A protein and the small-molecule ligand that binds it are described below.
Small molecule (SMILES): CCN1C[C@]2(COC(=O)c3ccccc3N3C(=O)C[C@H](C)C3=O)CC[C@H](OC)[C@@]34[C@@H]5C[C@H]6[C@H](OC)[C@@H]5[C@](O)(C[C@@H]6OC)[C@@](O)([C@@H](OC)[C@H]23)[C@@H]14

Sequence of chain 1.A:
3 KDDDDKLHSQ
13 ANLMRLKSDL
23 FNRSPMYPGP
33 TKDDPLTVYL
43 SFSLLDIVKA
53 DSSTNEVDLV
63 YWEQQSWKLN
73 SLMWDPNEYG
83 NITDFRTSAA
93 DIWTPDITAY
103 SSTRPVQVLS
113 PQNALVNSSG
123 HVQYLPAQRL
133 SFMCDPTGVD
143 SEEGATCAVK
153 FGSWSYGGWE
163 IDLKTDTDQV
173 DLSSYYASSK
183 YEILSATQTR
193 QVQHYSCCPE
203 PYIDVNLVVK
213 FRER

Binding-site contacts:
Ligand atom O19 contacts residue TRP156 of chain 1.A at 3.0 Å (h-bond).
Ligand atom C19 contacts residue TYR204 of chain 1.A at 3.7 Å (hydrophobic).
Ligand atom O11 contacts residue TYR102 of chain 1.A at 3.3 Å.
Ligand atom O8 contacts residue SER176 of chain 1.E at 3.2 Å (h-bond).
Ligand atom C8 contacts residue SER176 of chain 1.E at 3.8 Å.
Ligand atom C5 contacts residue LYS152 of chain 1.A at 3.3 Å.
Ligand atom C4 contacts residue LYS152 of chain 1.A at 3.4 Å.
Ligand atom C21 contacts residue TYR102 of chain 1.A at 3.6 Å (hydrophobic).
Ligand atom C4 contacts residue ASP206 of chain 1.A at 3.5 Å.
Ligand atom C23 contacts residue TRP156 of chain 1.A at 3.6 Å (hydrophobic).
Ligand atom C29 contacts residue TRP64 of chain 1.E at 3.3 Å (hydrophobic).
Ligand atom C21 contacts residue SER155 of chain 1.A at 3.8 Å.
Ligand atom C25 contacts residue TRP156 of chain 1.A at 3.2 Å (hydrophobic).
Ligand atom C37 contacts residue GLN125 of chain 1.E at 3.0 Å.
Ligand atom O38 contacts residue CYS199 of chain 1.A at 3.8 Å.
Ligand atom O28 contacts residue TRP64 of chain 1.E at 3.7 Å.
Ligand atom C2 contacts residue TYR197 of chain 1.A at 3.4 Å (hydrophobic).
Ligand atom O27 contacts residue LEU127 of chain 1.E at 3.3 Å.
Ligand atom C24 contacts residue TRP156 of chain 1.A at 3.1 Å (hydrophobic).
Ligand atom C4 contacts residue GLN195 of chain 1.A at 3.8 Å.
Ligand atom C3 contacts residue ASP206 of chain 1.A at 3.3 Å.
Ligand atom O35 contacts residue GLN125 of chain 1.E at 3.7 Å.
Ligand atom C9 contacts residue SER176 of chain 1.E at 3.7 Å.
Ligand atom C29 contacts residue TYR197 of chain 1.A at 3.5 Å (hydrophobic).
Ligand atom C33 contacts residue TYR204 of chain 1.A at 3.5 Å (hydrophobic).
Ligand atom C22 contacts residue TRP156 of chain 1.A at 3.5 Å (hydrophobic).
Ligand atom O11 contacts residue LYS152 of chain 1.A at 3.7 Å.
Ligand atom O13 contacts residue TRP64 of chain 1.E at 3.5 Å.
Ligand atom C22 contacts residue TYR158 of chain 1.A at 3.7 Å (hydrophobic).
Ligand atom C1 contacts residue TYR102 of chain 1.A at 3.3 Å (hydrophobic).
Ligand atom O14 contacts residue TYR102 of chain 1.A at 3.5 Å.
Ligand atom C39 contacts residue CYS199 of chain 1.A at 3.5 Å (hydrophobic).
Ligand atom C22 contacts residue TYR204 of chain 1.A at 3.6 Å (hydrophobic).
Ligand atom N23 contacts residue TRP156 of chain 1.A at 3.2 Å (h-bond).
Ligand atom C13 contacts residue TYR102 of chain 1.A at 3.2 Å (hydrophobic).
Ligand atom C1 contacts residue TYR197 of chain 1.A at 3.7 Å (hydrophobic).
Ligand atom C2 contacts residue TYR102 of chain 1.A at 3.4 Å (hydrophobic).
Ligand atom O13 contacts residue TYR102 of chain 1.A at 3.5 Å.
Ligand atom C12 contacts residue TYR102 of chain 1.A at 3.4 Å (hydrophobic).
Ligand atom C3 contacts residue TYR197 of chain 1.A at 3.8 Å (hydrophobic).

Sequence of chain 1.E:
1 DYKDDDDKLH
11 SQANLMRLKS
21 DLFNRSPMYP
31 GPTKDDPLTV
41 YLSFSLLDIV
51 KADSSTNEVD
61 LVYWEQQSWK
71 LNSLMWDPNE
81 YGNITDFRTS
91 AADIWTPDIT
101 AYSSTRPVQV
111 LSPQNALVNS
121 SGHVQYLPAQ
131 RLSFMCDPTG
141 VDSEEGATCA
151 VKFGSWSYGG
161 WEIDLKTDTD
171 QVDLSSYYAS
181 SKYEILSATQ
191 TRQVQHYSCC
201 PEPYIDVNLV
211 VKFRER